Binding-site contacts:
Ligand atom C28 contacts residue ASP55 of chain 1.C at 3.6 Å.
Ligand atom N21 contacts residue GLU4 of chain 1.C at 2.8 Å (salt-bridge).
Ligand atom C30 contacts residue MET68 of chain 1.C at 3.7 Å (hydrophobic).
Ligand atom C26 contacts residue ASP55 of chain 1.C at 3.3 Å.
Ligand atom C43 contacts residue LYS6 of chain 1.C at 3.8 Å.
Ligand atom C45 contacts residue LEU7 of chain 1.C at 3.7 Å (hydrophobic).
Ligand atom O50 contacts residue MET68 of chain 1.C at 3.4 Å.
Ligand atom C40 contacts residue ASP55 of chain 1.C at 3.7 Å.
Ligand atom C46 contacts residue LEU57 of chain 1.C at 3.8 Å (hydrophobic).
Ligand atom N49 contacts residue ASP55 of chain 1.C at 2.8 Å (salt-bridge).
Ligand atom C30 contacts residue TYR72 of chain 1.C at 3.6 Å (hydrophobic).
Ligand atom C42 contacts residue LYS6 of chain 1.C at 3.8 Å.
Ligand atom C46 contacts residue LEU7 of chain 1.C at 3.7 Å (hydrophobic).
Ligand atom C45 contacts residue ASP55 of chain 1.C at 3.5 Å.
Ligand atom C7 contacts residue GLU4 of chain 1.C at 3.5 Å.
Ligand atom O38 contacts residue THR75 of chain 1.C at 3.6 Å.
Ligand atom O50 contacts residue GLU38 of chain 1.C at 2.6 Å (salt-bridge).
Ligand atom C12 contacts residue GLU4 of chain 1.C at 3.6 Å.
Ligand atom C24 contacts residue GLU4 of chain 1.C at 3.6 Å.
Ligand atom C29 contacts residue GLN71 of chain 1.C at 3.8 Å.
Ligand atom C20 contacts residue GLU4 of chain 1.C at 3.4 Å.
Ligand atom C48 contacts residue SER40 of chain 1.C at 3.6 Å.
Ligand atom C28 contacts residue ARG42 of chain 1.C at 3.7 Å.
Ligand atom C23 contacts residue GLU4 of chain 1.C at 3.5 Å.
Ligand atom C47 contacts residue TYR72 of chain 1.C at 3.7 Å (hydrophobic).
Ligand atom C11 contacts residue GLU4 of chain 1.C at 3.6 Å.
Ligand atom C27 contacts residue ASP55 of chain 1.C at 3.8 Å.
Ligand atom C46 contacts residue LYS6 of chain 1.C at 3.8 Å.
Ligand atom C45 contacts residue LYS6 of chain 1.C at 3.8 Å.
Ligand atom N41 contacts residue ASP55 of chain 1.C at 2.8 Å (salt-bridge).
Ligand atom N8 contacts residue GLU4 of chain 1.C at 2.8 Å (salt-bridge).
Ligand atom C31 contacts residue TYR72 of chain 1.C at 3.5 Å (hydrophobic).
Ligand atom C47 contacts residue VAL8 of chain 1.C at 3.8 Å (hydrophobic).
Ligand atom C32 contacts residue GLU38 of chain 1.C at 3.5 Å.
Ligand atom C46 contacts residue VAL8 of chain 1.C at 3.5 Å (hydrophobic).
Ligand atom C31 contacts residue GLU38 of chain 1.C at 3.5 Å.
Ligand atom C48 contacts residue ASP55 of chain 1.C at 3.7 Å.
Ligand atom O50 contacts residue TYR72 of chain 1.C at 3.5 Å.
Ligand atom C23 contacts residue LEU53 of chain 1.C at 3.7 Å (hydrophobic).
Ligand atom C45 contacts residue LEU57 of chain 1.C at 3.6 Å (hydrophobic).

The protein below binds the small molecule below.
Small molecule (SMILES): O=C1N[C@H](c2c(CNCCCCCCNCc3[nH]c4ccccc4c3[C@H]3NC(=O)c4ccc(O)cc43)[nH]c3ccccc23)c2cc(O)ccc21

Sequence of chain 1.C:
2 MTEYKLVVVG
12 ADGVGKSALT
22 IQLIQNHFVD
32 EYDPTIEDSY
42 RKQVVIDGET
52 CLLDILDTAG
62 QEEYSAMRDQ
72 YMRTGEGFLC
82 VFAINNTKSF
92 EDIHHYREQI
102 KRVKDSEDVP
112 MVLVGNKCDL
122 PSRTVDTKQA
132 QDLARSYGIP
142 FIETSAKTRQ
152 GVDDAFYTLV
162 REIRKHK